Binding-site contacts:
Ligand atom N7 contacts residue GLY112 of chain 3.B at 3.3 Å (h-bond).
Ligand atom N3 contacts residue GLU198 of chain 3.B at 4.3 Å.
Ligand atom C8 contacts residue GLY112 of chain 3.B at 3.5 Å.
Ligand atom N7 contacts residue PHE179 of chain 3.B at 3.8 Å.
Ligand atom N9 contacts residue GLU198 of chain 3.B at 4.0 Å.
Ligand atom C5 contacts residue GLY112 of chain 3.B at 3.9 Å.
Ligand atom N7 contacts residue ASP223 of chain 3.B at 3.7 Å.
Ligand atom C5 contacts residue PHE179 of chain 3.B at 3.5 Å (hydrophobic).
Ligand atom N3 contacts residue PHE179 of chain 3.B at 3.5 Å.
Ligand atom N9 contacts residue GLY112 of chain 3.B at 4.3 Å.
Ligand atom N7 contacts residue VAL197 of chain 3.B at 4.0 Å.
Ligand atom N7 contacts residue CYS111 of chain 3.B at 4.0 Å.
Ligand atom C5 contacts residue VAL197 of chain 3.B at 3.9 Å (hydrophobic).
Ligand atom C2 contacts residue VAL197 of chain 3.B at 3.2 Å (hydrophobic).
Ligand atom C4 contacts residue GLU198 of chain 3.B at 4.3 Å.
Ligand atom N7 contacts residue SER222 of chain 3.B at 4.2 Å.
Ligand atom N9 contacts residue VAL197 of chain 3.B at 3.5 Å (h-bond).
Ligand atom N6 contacts residue PHE179 of chain 3.B at 4.3 Å.
Ligand atom C8 contacts residue VAL197 of chain 3.B at 3.7 Å (hydrophobic).
Ligand atom C4 contacts residue VAL197 of chain 3.B at 3.6 Å (hydrophobic).
Ligand atom C6 contacts residue PHE179 of chain 3.B at 3.9 Å (hydrophobic).
Ligand atom C8 contacts residue SER110 of chain 3.B at 4.5 Å.
Ligand atom N1 contacts residue PHE179 of chain 3.B at 3.8 Å.
Ligand atom N6 contacts residue GLY112 of chain 3.B at 4.4 Å.
Ligand atom C2 contacts residue PHE179 of chain 3.B at 3.8 Å (hydrophobic).
Ligand atom C8 contacts residue PHE179 of chain 3.B at 3.9 Å (hydrophobic).
Ligand atom C6 contacts residue VAL197 of chain 3.B at 4.3 Å (hydrophobic).
Ligand atom C6 contacts residue VAL225 of chain 3.B at 4.1 Å (hydrophobic).
Ligand atom N3 contacts residue VAL197 of chain 3.B at 3.5 Å.
Ligand atom N3 contacts residue MET199 of chain 3.B at 3.9 Å.
Ligand atom N6 contacts residue VAL225 of chain 3.B at 3.2 Å.
Ligand atom C4 contacts residue GLY112 of chain 3.B at 4.5 Å.
Ligand atom N9 contacts residue PHE179 of chain 3.B at 3.7 Å.
Ligand atom C4 contacts residue PHE179 of chain 3.B at 3.4 Å (hydrophobic).
Ligand atom N6 contacts residue ASP223 of chain 3.B at 4.0 Å.
Ligand atom C8 contacts residue SER222 of chain 3.B at 4.1 Å.
Ligand atom C8 contacts residue CYS111 of chain 3.B at 3.9 Å (hydrophobic).
Ligand atom N1 contacts residue VAL197 of chain 3.B at 3.7 Å.

Sequence of chain 3.B:
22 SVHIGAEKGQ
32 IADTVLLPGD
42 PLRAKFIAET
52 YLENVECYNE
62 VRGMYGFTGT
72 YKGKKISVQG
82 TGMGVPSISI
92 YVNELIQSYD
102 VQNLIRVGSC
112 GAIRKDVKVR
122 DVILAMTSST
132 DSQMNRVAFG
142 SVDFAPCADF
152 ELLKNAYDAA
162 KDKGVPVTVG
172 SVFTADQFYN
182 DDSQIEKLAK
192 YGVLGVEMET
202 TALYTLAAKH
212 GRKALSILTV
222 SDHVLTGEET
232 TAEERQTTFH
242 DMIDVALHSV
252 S

The small molecule below binds the protein below.
Small molecule (SMILES): Nc1ncnc2[nH]cnc12